Binding-site contacts:
Ligand atom C1 contacts residue GLU87 of chain 1.B at 3.2 Å.
Ligand atom C11 contacts residue TRP96 of chain 1.B at 3.7 Å (hydrophobic).
Ligand atom C11 contacts residue TYR97 of chain 1.B at 3.2 Å (hydrophobic).
Ligand atom C27 contacts residue GLY79 of chain 1.B at 3.9 Å.
Ligand atom C6 contacts residue LEU80 of chain 1.B at 3.8 Å (hydrophobic).
Ligand atom C1 contacts residue TRP83 of chain 1.B at 3.3 Å (hydrophobic).
Ligand atom C3 contacts residue THR81 of chain 1.B at 3.5 Å.
Ligand atom C38 contacts residue GLU87 of chain 1.B at 3.7 Å.
Ligand atom C11 contacts residue GLY79 of chain 1.B at 3.9 Å.
Ligand atom C1 contacts residue GLN92 of chain 1.B at 3.8 Å.
Ligand atom F24 contacts residue LYS70 of chain 1.B at 3.8 Å.
Ligand atom O7 contacts residue THR81 of chain 1.B at 2.9 Å (h-bond).
Ligand atom C3 contacts residue LEU80 of chain 1.B at 3.9 Å (hydrophobic).
Ligand atom F24 contacts residue VAL71 of chain 1.B at 3.6 Å.
Ligand atom N39 contacts residue THR81 of chain 1.B at 2.7 Å (h-bond).
Ligand atom C22 contacts residue GLY79 of chain 1.B at 3.4 Å.
Ligand atom C21 contacts residue LEU80 of chain 1.B at 3.4 Å (hydrophobic).
Ligand atom C2 contacts residue GLU87 of chain 1.B at 3.2 Å.
Ligand atom C29 contacts residue THR81 of chain 1.B at 3.5 Å.
Ligand atom C21 contacts residue GLY79 of chain 1.B at 3.5 Å.
Ligand atom C3 contacts residue GLN92 of chain 1.B at 3.5 Å.
Ligand atom F24 contacts residue LEU65 of chain 1.B at 3.7 Å.
Ligand atom C2 contacts residue GLN92 of chain 1.B at 3.4 Å.
Ligand atom C22 contacts residue LEU80 of chain 1.B at 3.3 Å (hydrophobic).
Ligand atom C1 contacts residue THR81 of chain 1.B at 3.6 Å.
Ligand atom N39 contacts residue ASP82 of chain 1.B at 2.8 Å (salt-bridge).
Ligand atom N4 contacts residue TRP96 of chain 1.B at 4.0 Å.
Ligand atom C2 contacts residue THR81 of chain 1.B at 3.4 Å.
Ligand atom C5 contacts residue TRP96 of chain 1.B at 3.5 Å (hydrophobic).
Ligand atom C28 contacts residue GLY79 of chain 1.B at 3.8 Å.
Ligand atom C13 contacts residue GLY79 of chain 1.B at 3.9 Å.
Ligand atom N39 contacts residue GLU87 of chain 1.B at 2.9 Å (salt-bridge).
Ligand atom C23 contacts residue LYS70 of chain 1.B at 3.9 Å.
Ligand atom O7 contacts residue LEU80 of chain 1.B at 3.5 Å.
Ligand atom F24 contacts residue LYS72 of chain 1.B at 3.3 Å.
Ligand atom C38 contacts residue ASP82 of chain 1.B at 3.4 Å.
Ligand atom C9 contacts residue TRP96 of chain 1.B at 3.7 Å (hydrophobic).
Ligand atom C22 contacts residue VAL71 of chain 1.B at 3.5 Å (hydrophobic).
Ligand atom C22 contacts residue LYS70 of chain 1.B at 3.9 Å.
Ligand atom C38 contacts residue THR81 of chain 1.B at 3.4 Å.

Sequence of chain 1.B:
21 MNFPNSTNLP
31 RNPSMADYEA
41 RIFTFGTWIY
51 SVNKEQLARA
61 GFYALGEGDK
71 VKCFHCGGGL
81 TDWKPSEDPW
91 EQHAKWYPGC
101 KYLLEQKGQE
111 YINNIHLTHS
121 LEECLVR

This small molecule binds to this protein.
Small molecule (SMILES): C[C@@H]1CN(CC(=O)N2CC(C)(C)c3nc(CO)c(Cc4ccc(F)cc4)cc32)[C@@H](CN2CCOC[C@H]2C)C[NH2+]1